Binding-site contacts:
Ligand atom O3 contacts residue NAD1 of chain 1.V at 3.6 Å.
Ligand atom O1 contacts residue ASP67 of chain 1.E at 4.5 Å.
Ligand atom O1 contacts residue NAD1 of chain 1.V at 3.9 Å.
Ligand atom O1 contacts residue ILE122 of chain 1.E at 4.0 Å.
Ligand atom O2 contacts residue ILE122 of chain 1.E at 4.0 Å.
Ligand atom C3 contacts residue NAD1 of chain 1.V at 4.4 Å.
Ligand atom O2 contacts residue PHE97 of chain 1.E at 3.8 Å.
Ligand atom C2 contacts residue GLN43 of chain 1.E at 3.5 Å.
Ligand atom O2 contacts residue GLN43 of chain 1.E at 3.9 Å.
Ligand atom C1 contacts residue PHE97 of chain 1.E at 4.2 Å (hydrophobic).
Ligand atom C5 contacts residue PHE97 of chain 1.E at 4.5 Å (hydrophobic).
Ligand atom C2 contacts residue NAD1 of chain 1.V at 3.6 Å.
Ligand atom O4 contacts residue PHE97 of chain 1.E at 3.9 Å.
Ligand atom C2 contacts residue PHE97 of chain 1.E at 4.2 Å (hydrophobic).
Ligand atom C3 contacts residue GLN43 of chain 1.E at 3.6 Å.
Ligand atom C3 contacts residue PHE97 of chain 1.E at 3.8 Å (hydrophobic).
Ligand atom O1 contacts residue ALA69 of chain 1.E at 4.0 Å.
Ligand atom C4 contacts residue PHE97 of chain 1.E at 4.3 Å (hydrophobic).
Ligand atom C1 contacts residue NAD1 of chain 1.V at 4.4 Å.
Ligand atom O2 contacts residue NAD1 of chain 1.V at 2.9 Å (h-bond).
Ligand atom O3 contacts residue PHE97 of chain 1.E at 3.8 Å.
Ligand atom C4 contacts residue GLN43 of chain 1.E at 4.1 Å.
Ligand atom O3 contacts residue GLN43 of chain 1.E at 3.0 Å (h-bond).

Sequence of chain 1.E:
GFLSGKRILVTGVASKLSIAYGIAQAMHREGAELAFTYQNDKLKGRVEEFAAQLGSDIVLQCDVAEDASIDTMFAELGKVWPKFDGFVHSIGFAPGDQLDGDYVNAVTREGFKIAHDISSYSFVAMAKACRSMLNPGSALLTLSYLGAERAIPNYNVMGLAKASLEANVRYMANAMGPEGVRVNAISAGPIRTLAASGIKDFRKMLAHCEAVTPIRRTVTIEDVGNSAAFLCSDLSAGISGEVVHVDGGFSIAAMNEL

The protein below binds the small molecule below.
Small molecule (SMILES): OC[C@H]1O[C@H](O)[C@H](O)[C@@H](O)[C@@H]1O